Sequence of chain 36.A:
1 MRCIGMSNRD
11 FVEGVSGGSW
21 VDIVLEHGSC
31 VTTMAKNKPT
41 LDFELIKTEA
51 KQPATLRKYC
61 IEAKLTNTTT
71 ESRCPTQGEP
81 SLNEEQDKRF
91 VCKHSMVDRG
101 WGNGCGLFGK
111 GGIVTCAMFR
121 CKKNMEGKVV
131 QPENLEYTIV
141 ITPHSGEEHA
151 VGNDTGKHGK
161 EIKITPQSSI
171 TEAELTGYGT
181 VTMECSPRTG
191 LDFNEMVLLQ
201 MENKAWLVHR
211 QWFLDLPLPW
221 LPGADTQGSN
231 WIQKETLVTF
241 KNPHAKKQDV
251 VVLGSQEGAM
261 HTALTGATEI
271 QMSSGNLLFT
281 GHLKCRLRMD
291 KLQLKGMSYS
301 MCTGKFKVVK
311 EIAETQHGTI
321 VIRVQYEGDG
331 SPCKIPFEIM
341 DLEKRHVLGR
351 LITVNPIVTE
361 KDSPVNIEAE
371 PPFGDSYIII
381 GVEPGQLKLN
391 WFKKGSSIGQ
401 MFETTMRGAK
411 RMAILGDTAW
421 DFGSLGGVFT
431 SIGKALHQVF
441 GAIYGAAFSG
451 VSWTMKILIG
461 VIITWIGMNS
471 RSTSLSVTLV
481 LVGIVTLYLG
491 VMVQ

A protein and the small-molecule ligand that binds it are described below.
Small molecule (SMILES): CC(=O)N[C@@H]1[C@@H](O)[C@H](O)[C@@H](CO)O[C@H]1O

Binding-site contacts:
Ligand atom C1 contacts residue ASN67 of chain 36.A at 1.4 Å.
Ligand atom C8 contacts residue ASN67 of chain 36.A at 4.0 Å.
Ligand atom O7 contacts residue MET118 of chain 36.A at 3.5 Å.
Ligand atom C2 contacts residue ASN67 of chain 36.A at 2.5 Å.
Ligand atom N2 contacts residue ASN67 of chain 36.A at 2.9 Å (h-bond).
Ligand atom O5 contacts residue ASN67 of chain 36.A at 2.4 Å (h-bond).
Ligand atom C7 contacts residue ASN67 of chain 36.A at 3.2 Å.
Ligand atom C8 contacts residue PHE90 of chain 36.A at 4.0 Å (hydrophobic).
Ligand atom C8 contacts residue MET118 of chain 36.A at 3.8 Å (hydrophobic).
Ligand atom C7 contacts residue MET118 of chain 36.A at 4.0 Å (hydrophobic).
Ligand atom C5 contacts residue ASN67 of chain 36.A at 3.7 Å.
Ligand atom C3 contacts residue ASN67 of chain 36.A at 3.8 Å.
Ligand atom C4 contacts residue ASN67 of chain 36.A at 4.2 Å.
Ligand atom O7 contacts residue ASN67 of chain 36.A at 3.0 Å (h-bond).